Binding-site contacts:
Ligand atom C18 contacts residue PHE112 of chain 1.A at 3.9 Å (hydrophobic).
Ligand atom C4 contacts residue LEU168 of chain 1.A at 3.6 Å (hydrophobic).
Ligand atom C19 contacts residue PHE112 of chain 1.A at 3.8 Å (hydrophobic).
Ligand atom N6 contacts residue PHE112 of chain 1.A at 3.4 Å.
Ligand atom C11 contacts residue GLU113 of chain 1.A at 3.3 Å.
Ligand atom C15 contacts residue VAL180 of chain 1.A at 3.9 Å (hydrophobic).
Ligand atom N6 contacts residue GLU77 of chain 1.A at 2.7 Å (salt-bridge).
Ligand atom C14 contacts residue LEU168 of chain 1.A at 3.7 Å (hydrophobic).
Ligand atom C5 contacts residue LEU168 of chain 1.A at 3.6 Å (hydrophobic).
Ligand atom C8 contacts residue ILE39 of chain 1.A at 3.9 Å (hydrophobic).
Ligand atom N5 contacts residue LYS62 of chain 1.A at 3.1 Å (salt-bridge).
Ligand atom C18 contacts residue GLU77 of chain 1.A at 3.6 Å.
Ligand atom N4 contacts residue PHE44 of chain 1.A at 3.4 Å.
Ligand atom N6 contacts residue ASP181 of chain 1.A at 3.1 Å (salt-bridge).
Ligand atom C18 contacts residue VAL180 of chain 1.A at 3.8 Å (hydrophobic).
Ligand atom C7 contacts residue ILE39 of chain 1.A at 3.6 Å (hydrophobic).
Ligand atom C2 contacts residue VAL47 of chain 1.A at 3.8 Å (hydrophobic).
Ligand atom C18 contacts residue LYS62 of chain 1.A at 3.9 Å.
Ligand atom C19 contacts residue VAL180 of chain 1.A at 3.6 Å (hydrophobic).
Ligand atom C6 contacts residue LEU115 of chain 1.A at 3.5 Å (hydrophobic).
Ligand atom C17 contacts residue LYS62 of chain 1.A at 3.6 Å.
Ligand atom C10 contacts residue ALA60 of chain 1.A at 3.6 Å (hydrophobic).
Ligand atom C1 contacts residue GLY40 of chain 1.A at 3.8 Å.
Ligand atom N1 contacts residue LEU168 of chain 1.A at 3.4 Å.
Ligand atom N5 contacts residue GLU77 of chain 1.A at 3.7 Å.
Ligand atom C12 contacts residue VAL96 of chain 1.A at 3.9 Å (hydrophobic).
Ligand atom C12 contacts residue PHE112 of chain 1.A at 3.6 Å (hydrophobic).
Ligand atom C9 contacts residue MET114 of chain 1.A at 3.8 Å (hydrophobic).
Ligand atom C11 contacts residue PHE112 of chain 1.A at 3.8 Å (hydrophobic).
Ligand atom N5 contacts residue ASP181 of chain 1.A at 3.4 Å.
Ligand atom N4 contacts residue LYS62 of chain 1.A at 3.4 Å.
Ligand atom N2 contacts residue LEU115 of chain 1.A at 3.0 Å (h-bond).
Ligand atom C3 contacts residue ILE39 of chain 1.A at 3.4 Å (hydrophobic).
Ligand atom N4 contacts residue ASP181 of chain 1.A at 3.2 Å (salt-bridge).
Ligand atom C5 contacts residue LEU115 of chain 1.A at 3.9 Å (hydrophobic).
Ligand atom N2 contacts residue ALA60 of chain 1.A at 3.8 Å.
Ligand atom C18 contacts residue ASP181 of chain 1.A at 3.3 Å.
Ligand atom C6 contacts residue SER116 of chain 1.A at 3.8 Å.
Ligand atom C11 contacts residue ALA60 of chain 1.A at 3.6 Å (hydrophobic).
Ligand atom C9 contacts residue LEU115 of chain 1.A at 3.6 Å (hydrophobic).

Sequence of chain 1.A:
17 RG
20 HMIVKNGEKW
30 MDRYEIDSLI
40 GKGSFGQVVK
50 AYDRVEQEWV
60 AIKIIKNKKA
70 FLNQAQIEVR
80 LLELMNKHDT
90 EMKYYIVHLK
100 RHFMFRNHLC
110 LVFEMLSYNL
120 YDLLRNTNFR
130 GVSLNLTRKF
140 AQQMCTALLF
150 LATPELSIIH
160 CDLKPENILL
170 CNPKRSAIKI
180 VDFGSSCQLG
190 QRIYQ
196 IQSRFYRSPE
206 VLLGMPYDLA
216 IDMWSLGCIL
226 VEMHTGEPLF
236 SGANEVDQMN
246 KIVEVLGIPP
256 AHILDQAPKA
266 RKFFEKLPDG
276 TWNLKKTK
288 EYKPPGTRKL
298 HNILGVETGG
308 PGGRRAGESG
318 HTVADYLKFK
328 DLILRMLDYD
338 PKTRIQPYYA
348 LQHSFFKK

This small molecule binds to this protein.
Small molecule (SMILES): CCCCc1nc2ccc(-c3cc(N)nc(N)c3)nc2n1CCCC